Binding-site contacts:
Ligand atom CL2 contacts residue TRP193 of chain 1.A at 3.2 Å.
Ligand atom CL2 contacts residue GLY204 of chain 1.A at 3.7 Å.
Ligand atom C6 contacts residue GLY196 of chain 1.A at 3.7 Å.
Ligand atom C1' contacts residue GLN174 of chain 1.A at 3.6 Å.
Ligand atom C7 contacts residue SER172 of chain 1.A at 3.4 Å.
Ligand atom C6' contacts residue SER177 of chain 1.A at 3.4 Å.
Ligand atom C3 contacts residue SER177 of chain 1.A at 3.8 Å.
Ligand atom O5' contacts residue HIS40 of chain 1.A at 3.6 Å.
Ligand atom N3 contacts residue SER192 of chain 1.A at 3.6 Å (h-bond).
Ligand atom C1 contacts residue TRP193 of chain 1.A at 3.8 Å (hydrophobic).
Ligand atom C4' contacts residue GLN174 of chain 1.A at 3.4 Å.
Ligand atom C6 contacts residue CYS173 of chain 1.A at 3.8 Å (hydrophobic).
Ligand atom N2 contacts residue GLY204 of chain 1.A at 3.2 Å.
Ligand atom C3' contacts residue GLN174 of chain 1.A at 3.1 Å.
Ligand atom N2 contacts residue ASP171 of chain 1.A at 2.9 Å (salt-bridge).
Ligand atom C40 contacts residue CYS25 of chain 1.A at 3.3 Å (hydrophobic).
Ligand atom N3 contacts residue SER177 of chain 1.A at 2.8 Å (h-bond).
Ligand atom N4 contacts residue GLN174 of chain 1.A at 3.5 Å (h-bond).
Ligand atom C3 contacts residue SER192 of chain 1.A at 3.3 Å.
Ligand atom C2' contacts residue GLN174 of chain 1.A at 3.4 Å.
Ligand atom N1 contacts residue GLY196 of chain 1.A at 2.7 Å (h-bond).
Ligand atom CL2 contacts residue SER172 of chain 1.A at 3.3 Å.
Ligand atom C8 contacts residue SER177 of chain 1.A at 3.7 Å.
Ligand atom N1 contacts residue SER172 of chain 1.A at 3.8 Å.
Ligand atom C5 contacts residue GLN174 of chain 1.A at 3.8 Å.
Ligand atom N1 contacts residue ASP171 of chain 1.A at 2.9 Å (salt-bridge).
Ligand atom C8 contacts residue GLN174 of chain 1.A at 3.6 Å.
Ligand atom C3 contacts residue VAL191 of chain 1.A at 3.8 Å (hydrophobic).
Ligand atom N1 contacts residue GLY194 of chain 1.A at 3.7 Å.
Ligand atom C2 contacts residue TRP193 of chain 1.A at 3.5 Å (hydrophobic).
Ligand atom C4 contacts residue SER177 of chain 1.A at 3.5 Å.
Ligand atom C3 contacts residue TRP193 of chain 1.A at 3.4 Å (hydrophobic).
Ligand atom C4 contacts residue SER192 of chain 1.A at 3.6 Å.
Ligand atom C7 contacts residue ASP171 of chain 1.A at 3.4 Å.
Ligand atom O6' contacts residue HIS40 of chain 1.A at 2.7 Å (h-bond).
Ligand atom CL2 contacts residue VAL191 of chain 1.A at 3.7 Å.
Ligand atom CL2 contacts residue VAL205 of chain 1.A at 3.5 Å.
Ligand atom C40 contacts residue HIS40 of chain 1.A at 3.6 Å.
Ligand atom N2 contacts residue SER172 of chain 1.A at 2.8 Å (h-bond).
Ligand atom O6' contacts residue SER177 of chain 1.A at 2.1 Å (h-bond).

The protein below binds the small molecule below.
Small molecule (SMILES): CC(C)COc1cccc(-c2nc3cc(C(N)=[NH2+])c(Cl)cc3[nH]2)c1[O-]

Sequence of chain 1.A:
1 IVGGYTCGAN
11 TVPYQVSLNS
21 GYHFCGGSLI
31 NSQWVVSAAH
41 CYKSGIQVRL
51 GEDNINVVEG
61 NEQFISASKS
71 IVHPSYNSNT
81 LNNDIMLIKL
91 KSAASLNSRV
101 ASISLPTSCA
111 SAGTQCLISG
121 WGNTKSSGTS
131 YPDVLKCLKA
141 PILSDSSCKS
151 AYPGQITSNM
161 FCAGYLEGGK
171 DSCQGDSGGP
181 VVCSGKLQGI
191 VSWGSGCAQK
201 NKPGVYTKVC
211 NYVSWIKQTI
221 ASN